A small-molecule ligand and the protein it binds are described below.
Small molecule (SMILES): CC[C@H](N)C(=O)N[C@@H](C)C(=O)N[C@@H](C)C(=O)N[C@@H](CCCC[NH3+])C(=O)N[C@@H](C)C(=O)N[C@@H](CS)C(N)=O

Sequence of chain 1.D:
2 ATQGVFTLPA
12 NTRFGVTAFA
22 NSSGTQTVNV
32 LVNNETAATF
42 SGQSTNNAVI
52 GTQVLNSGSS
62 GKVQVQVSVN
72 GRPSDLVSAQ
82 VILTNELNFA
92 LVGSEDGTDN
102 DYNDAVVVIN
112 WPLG

Binding-site contacts:
Ligand atom C contacts residue ZDC1 of chain 1.R at 2.9 Å.
Ligand atom N contacts residue ZDC1 of chain 1.R at 3.5 Å (h-bond).
Ligand atom O contacts residue ZDC1 of chain 1.R at 3.3 Å.
Ligand atom CG contacts residue SER24 of chain 1.D at 3.7 Å.
Ligand atom CA contacts residue SER24 of chain 1.D at 3.8 Å.
Ligand atom N contacts residue SER24 of chain 1.D at 3.9 Å.
Ligand atom N contacts residue ZDC1 of chain 1.R at 0.9 Å.
Ligand atom CB contacts residue ZDC1 of chain 1.R at 3.4 Å.
Ligand atom CG contacts residue ZDC1 of chain 1.R at 3.9 Å.
Ligand atom CA contacts residue ZDC1 of chain 1.R at 2.1 Å.
Ligand atom C contacts residue THR99 of chain 1.D at 4.4 Å.
Ligand atom O contacts residue THR99 of chain 1.D at 3.5 Å.
Ligand atom CB contacts residue SER24 of chain 1.D at 4.2 Å.